Sequence of chain 1.B:
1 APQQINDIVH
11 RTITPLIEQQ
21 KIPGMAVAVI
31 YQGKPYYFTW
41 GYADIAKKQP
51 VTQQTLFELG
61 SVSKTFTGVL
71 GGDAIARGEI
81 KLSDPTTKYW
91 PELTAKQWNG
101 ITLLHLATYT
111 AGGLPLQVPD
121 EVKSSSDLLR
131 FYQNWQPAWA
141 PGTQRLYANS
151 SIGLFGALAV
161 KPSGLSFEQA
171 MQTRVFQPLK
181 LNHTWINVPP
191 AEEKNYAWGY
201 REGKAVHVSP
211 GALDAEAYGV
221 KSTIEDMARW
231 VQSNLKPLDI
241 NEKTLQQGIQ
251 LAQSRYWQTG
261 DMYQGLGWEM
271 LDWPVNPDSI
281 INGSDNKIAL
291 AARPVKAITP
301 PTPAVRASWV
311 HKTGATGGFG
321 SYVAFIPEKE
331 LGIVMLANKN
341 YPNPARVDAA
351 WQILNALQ

This small molecule binds to this protein.
Small molecule (SMILES): CC(=O)Nc1sccc1C(=O)O

Binding-site contacts:
Ligand atom O14 contacts residue F121 of chain 1.K at 3.7 Å.
Ligand atom N1 contacts residue F121 of chain 1.K at 4.0 Å.
Ligand atom C12 contacts residue TYR218 of chain 1.B at 3.4 Å (hydrophobic).
Ligand atom C7 contacts residue SER61 of chain 1.B at 3.3 Å.
Ligand atom C5 contacts residue F121 of chain 1.K at 3.7 Å.
Ligand atom O8 contacts residue SER61 of chain 1.B at 4.1 Å.
Ligand atom S6 contacts residue GLN117 of chain 1.B at 3.5 Å (h-bond).
Ligand atom C13 contacts residue TYR218 of chain 1.B at 4.3 Å (hydrophobic).
Ligand atom C3 contacts residue F121 of chain 1.K at 4.3 Å.
Ligand atom N1 contacts residue ASN149 of chain 1.B at 4.5 Å.
Ligand atom S6 contacts residue LEU116 of chain 1.B at 4.1 Å.
Ligand atom C12 contacts residue ALA315 of chain 1.B at 3.4 Å (hydrophobic).
Ligand atom O14 contacts residue GLN117 of chain 1.B at 3.0 Å (h-bond).
Ligand atom C13 contacts residue ASN149 of chain 1.B at 3.8 Å.
Ligand atom C2 contacts residue ALA315 of chain 1.B at 4.3 Å (hydrophobic).
Ligand atom N1 contacts residue SER61 of chain 1.B at 3.5 Å (h-bond).
Ligand atom S6 contacts residue F121 of chain 1.K at 3.6 Å.
Ligand atom C7 contacts residue GLY314 of chain 1.B at 4.0 Å.
Ligand atom O8 contacts residue GLY314 of chain 1.B at 3.8 Å.
Ligand atom C13 contacts residue GLN117 of chain 1.B at 4.2 Å.
Ligand atom O9 contacts residue GLY314 of chain 1.B at 3.5 Å.
Ligand atom S6 contacts residue ASN149 of chain 1.B at 4.1 Å.
Ligand atom C13 contacts residue ALA315 of chain 1.B at 3.8 Å (hydrophobic).
Ligand atom O8 contacts residue THR313 of chain 1.B at 4.3 Å.
Ligand atom C13 contacts residue F121 of chain 1.K at 4.2 Å.
Ligand atom N1 contacts residue ALA315 of chain 1.B at 3.3 Å (h-bond).
Ligand atom O14 contacts residue ASN149 of chain 1.B at 3.2 Å (h-bond).
Ligand atom C5 contacts residue LEU116 of chain 1.B at 3.9 Å (hydrophobic).
Ligand atom C4 contacts residue LEU290 of chain 1.B at 4.1 Å (hydrophobic).
Ligand atom O8 contacts residue ALA315 of chain 1.B at 3.6 Å.
Ligand atom C4 contacts residue F121 of chain 1.K at 4.2 Å.
Ligand atom C2 contacts residue F121 of chain 1.K at 3.9 Å.
Ligand atom O9 contacts residue ALA315 of chain 1.B at 2.6 Å (h-bond).
Ligand atom C2 contacts residue SER61 of chain 1.B at 3.8 Å.
Ligand atom O9 contacts residue SER61 of chain 1.B at 2.8 Å (h-bond).
Ligand atom C7 contacts residue ALA315 of chain 1.B at 3.4 Å (hydrophobic).
Ligand atom C4 contacts residue TYR147 of chain 1.B at 4.2 Å (hydrophobic).
Ligand atom C3 contacts residue SER61 of chain 1.B at 3.7 Å.
Ligand atom C5 contacts residue LEU290 of chain 1.B at 3.9 Å (hydrophobic).
Ligand atom C13 contacts residue SER61 of chain 1.B at 4.4 Å.